Binding-site contacts:
Ligand atom C5 contacts residue ASN14 of chain 4.A at 3.9 Å.
Ligand atom C4 contacts residue ASN14 of chain 4.A at 4.0 Å.
Ligand atom C2 contacts residue ARG228 of chain 4.A at 3.8 Å.
Ligand atom C7 contacts residue ARG228 of chain 4.A at 3.2 Å.
Ligand atom C2 contacts residue ASN14 of chain 4.A at 4.0 Å.
Ligand atom N1 contacts residue ARG228 of chain 4.A at 2.6 Å (salt-bridge).
Ligand atom C7 contacts residue ILE17 of chain 4.A at 4.2 Å (hydrophobic).
Ligand atom C8 contacts residue ARG228 of chain 4.A at 3.1 Å.
Ligand atom C7 contacts residue ASN14 of chain 4.A at 3.1 Å.
Ligand atom C3 contacts residue ASN14 of chain 4.A at 4.1 Å.
Ligand atom C7 contacts residue ASP16 of chain 4.A at 4.2 Å.
Ligand atom C6 contacts residue ASP16 of chain 4.A at 3.4 Å.
Ligand atom C5 contacts residue THR15 of chain 4.A at 4.3 Å.
Ligand atom C8 contacts residue ASN14 of chain 4.A at 3.2 Å.
Ligand atom C9 contacts residue ARG228 of chain 4.A at 4.3 Å.
Ligand atom C5 contacts residue ASP16 of chain 4.A at 4.3 Å.
Ligand atom C6 contacts residue THR15 of chain 4.A at 3.7 Å.
Ligand atom C9 contacts residue ASN14 of chain 4.A at 3.5 Å.
Ligand atom N1 contacts residue ASN14 of chain 4.A at 3.6 Å (h-bond).
Ligand atom C6 contacts residue ASN14 of chain 4.A at 3.3 Å.

Sequence of chain 4.A:
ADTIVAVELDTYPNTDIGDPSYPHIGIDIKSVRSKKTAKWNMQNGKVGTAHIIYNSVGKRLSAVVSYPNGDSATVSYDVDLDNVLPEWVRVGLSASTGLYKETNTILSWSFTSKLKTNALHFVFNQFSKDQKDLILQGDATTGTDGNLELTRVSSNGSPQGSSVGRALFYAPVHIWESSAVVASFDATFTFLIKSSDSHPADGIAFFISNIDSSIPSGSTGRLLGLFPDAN

A protein and the small-molecule ligand that binds it are described below.
Small molecule (SMILES): c1ccc2[nH]ccc2c1